The small molecule below binds the protein below.
Small molecule (SMILES): CC(=O)N[C@@H]1[C@@H](O)[C@H](O)[C@@H](CO)O[C@H]1O

Binding-site contacts:
Ligand atom C5 contacts residue ASN179 of chain 1.B at 3.6 Å.
Ligand atom O6 contacts residue GLU200 of chain 1.B at 3.1 Å (salt-bridge).
Ligand atom C6 contacts residue GLU200 of chain 1.B at 4.0 Å.
Ligand atom C2 contacts residue ASN179 of chain 1.B at 2.3 Å.
Ligand atom O4 contacts residue LYS303 of chain 1.B at 3.7 Å.
Ligand atom C5 contacts residue GLU200 of chain 1.B at 4.2 Å.
Ligand atom C1 contacts residue GLU200 of chain 1.B at 4.2 Å.
Ligand atom C7 contacts residue VAL307 of chain 1.B at 4.4 Å (hydrophobic).
Ligand atom O5 contacts residue THR181 of chain 1.B at 3.7 Å.
Ligand atom C1 contacts residue ASN305 of chain 1.B at 3.9 Å.
Ligand atom C7 contacts residue ASN179 of chain 1.B at 3.1 Å.
Ligand atom C6 contacts residue THR181 of chain 1.B at 4.1 Å.
Ligand atom C3 contacts residue ASN179 of chain 1.B at 3.6 Å.
Ligand atom N2 contacts residue ASN179 of chain 1.B at 2.7 Å (h-bond).
Ligand atom C1 contacts residue ASN179 of chain 1.B at 1.4 Å.
Ligand atom O6 contacts residue TYR198 of chain 1.B at 4.0 Å.
Ligand atom C5 contacts residue THR181 of chain 1.B at 3.6 Å.
Ligand atom N2 contacts residue VAL307 of chain 1.B at 4.3 Å.
Ligand atom O5 contacts residue ASN179 of chain 1.B at 2.4 Å (h-bond).
Ligand atom C4 contacts residue ASN179 of chain 1.B at 4.1 Å.
Ligand atom C6 contacts residue TYR198 of chain 1.B at 3.4 Å (hydrophobic).
Ligand atom O7 contacts residue ASN179 of chain 1.B at 2.9 Å (h-bond).
Ligand atom O5 contacts residue GLU200 of chain 1.B at 3.3 Å (salt-bridge).
Ligand atom C3 contacts residue LYS303 of chain 1.B at 4.4 Å.
Ligand atom C1 contacts residue THR181 of chain 1.B at 3.9 Å.

Sequence of chain 1.B:
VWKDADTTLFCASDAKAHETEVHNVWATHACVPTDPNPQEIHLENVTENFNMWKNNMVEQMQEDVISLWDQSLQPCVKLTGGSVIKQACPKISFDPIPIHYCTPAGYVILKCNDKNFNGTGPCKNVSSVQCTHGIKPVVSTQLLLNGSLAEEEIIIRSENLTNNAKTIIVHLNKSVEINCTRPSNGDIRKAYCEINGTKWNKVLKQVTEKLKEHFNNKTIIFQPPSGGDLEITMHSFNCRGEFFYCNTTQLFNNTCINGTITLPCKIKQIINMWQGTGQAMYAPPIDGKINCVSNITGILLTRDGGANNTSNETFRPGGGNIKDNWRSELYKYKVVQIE